Sequence of chain 1.A:
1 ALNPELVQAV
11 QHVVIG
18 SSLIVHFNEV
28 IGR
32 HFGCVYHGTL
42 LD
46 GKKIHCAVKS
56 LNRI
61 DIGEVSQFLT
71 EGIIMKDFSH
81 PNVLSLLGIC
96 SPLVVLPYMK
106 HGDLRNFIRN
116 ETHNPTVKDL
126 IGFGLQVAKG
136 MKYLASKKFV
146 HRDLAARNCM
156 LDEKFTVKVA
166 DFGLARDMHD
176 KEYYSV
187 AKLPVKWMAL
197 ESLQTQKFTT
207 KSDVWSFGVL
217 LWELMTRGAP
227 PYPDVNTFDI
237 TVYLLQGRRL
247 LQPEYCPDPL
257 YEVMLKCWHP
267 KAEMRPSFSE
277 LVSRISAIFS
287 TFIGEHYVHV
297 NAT

Binding-site contacts:
Ligand atom C3 contacts residue PRO102 of chain 1.A at 3.4 Å (hydrophobic).
Ligand atom C17 contacts residue HIS174 of chain 1.A at 3.5 Å.
Ligand atom N23 contacts residue TYR103 of chain 1.A at 3.0 Å (h-bond).
Ligand atom C2 contacts residue LEU84 of chain 1.A at 3.8 Å (hydrophobic).
Ligand atom N14 contacts residue MET155 of chain 1.A at 3.3 Å.
Ligand atom C30 contacts residue GLY107 of chain 1.A at 3.6 Å.
Ligand atom N19 contacts residue HIS174 of chain 1.A at 3.5 Å (h-bond).
Ligand atom C8 contacts residue TYR103 of chain 1.A at 3.8 Å (hydrophobic).
Ligand atom C11 contacts residue MET155 of chain 1.A at 3.7 Å (hydrophobic).
Ligand atom N19 contacts residue MET155 of chain 1.A at 3.6 Å.
Ligand atom N13 contacts residue ASP166 of chain 1.A at 2.9 Å (salt-bridge).
Ligand atom C16 contacts residue ASN153 of chain 1.A at 3.8 Å.
Ligand atom N13 contacts residue ALA165 of chain 1.A at 3.4 Å.
Ligand atom N23 contacts residue GLY107 of chain 1.A at 3.6 Å.
Ligand atom N21 contacts residue MET104 of chain 1.A at 2.7 Å (h-bond).
Ligand atom S10 contacts residue LEU101 of chain 1.A at 3.6 Å.
Ligand atom C18 contacts residue HIS174 of chain 1.A at 3.5 Å.
Ligand atom C5 contacts residue MET155 of chain 1.A at 3.7 Å (hydrophobic).
Ligand atom N7 contacts residue MET104 of chain 1.A at 3.0 Å (h-bond).
Ligand atom C4 contacts residue MET155 of chain 1.A at 3.7 Å (hydrophobic).
Ligand atom N23 contacts residue LYS105 of chain 1.A at 3.3 Å (salt-bridge).
Ligand atom N23 contacts residue MET104 of chain 1.A at 3.0 Å (h-bond).
Ligand atom N12 contacts residue ALA170 of chain 1.A at 3.5 Å.
Ligand atom C1 contacts residue MET155 of chain 1.A at 3.8 Å (hydrophobic).
Ligand atom C29 contacts residue LYS105 of chain 1.A at 3.4 Å.
Ligand atom C3 contacts residue ALA52 of chain 1.A at 3.6 Å (hydrophobic).
Ligand atom C30 contacts residue HIS106 of chain 1.A at 3.8 Å.
Ligand atom C15 contacts residue MET155 of chain 1.A at 3.4 Å (hydrophobic).
Ligand atom C30 contacts residue LYS105 of chain 1.A at 3.7 Å.
Ligand atom C29 contacts residue TYR103 of chain 1.A at 3.3 Å (hydrophobic).
Ligand atom C25 contacts residue HIS174 of chain 1.A at 3.5 Å.
Ligand atom C6 contacts residue ALA52 of chain 1.A at 3.8 Å (hydrophobic).
Ligand atom C16 contacts residue MET155 of chain 1.A at 3.8 Å (hydrophobic).
Ligand atom S9 contacts residue ILE28 of chain 1.A at 3.6 Å.
Ligand atom C8 contacts residue MET104 of chain 1.A at 3.6 Å (hydrophobic).
Ligand atom N21 contacts residue TYR103 of chain 1.A at 3.3 Å.
Ligand atom C22 contacts residue MET104 of chain 1.A at 3.3 Å (hydrophobic).
Ligand atom C22 contacts residue TYR103 of chain 1.A at 3.5 Å (hydrophobic).
Ligand atom C20 contacts residue HIS174 of chain 1.A at 3.6 Å.
Ligand atom C2 contacts residue ALA52 of chain 1.A at 3.8 Å (hydrophobic).

A small-molecule ligand and the protein it binds are described below.
Small molecule (SMILES): CCN1CCC(CCNC(=O)Nc2nc3ccc(Sc4nnc5ccc(-c6cccs6)nn45)cc3s2)CC1